Sequence of chain 26.A:
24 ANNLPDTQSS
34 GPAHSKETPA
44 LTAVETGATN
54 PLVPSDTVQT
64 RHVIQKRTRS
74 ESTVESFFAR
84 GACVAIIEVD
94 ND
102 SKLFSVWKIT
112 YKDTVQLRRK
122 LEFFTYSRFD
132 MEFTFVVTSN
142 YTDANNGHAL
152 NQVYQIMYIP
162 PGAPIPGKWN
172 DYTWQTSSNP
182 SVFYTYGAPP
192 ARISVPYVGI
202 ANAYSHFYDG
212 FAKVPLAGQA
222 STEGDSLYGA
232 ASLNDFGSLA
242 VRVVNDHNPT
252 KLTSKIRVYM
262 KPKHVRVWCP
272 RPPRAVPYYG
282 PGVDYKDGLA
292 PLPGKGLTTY

Binding-site contacts:
Ligand atom C14 contacts residue TYR159 of chain 26.A at 3.5 Å (hydrophobic).
Ligand atom C10 contacts residue TYR159 of chain 26.A at 3.5 Å (hydrophobic).
Ligand atom C12 contacts residue PHE134 of chain 26.A at 3.8 Å (hydrophobic).
Ligand atom O2 contacts residue VAL196 of chain 26.A at 3.4 Å.
Ligand atom C11 contacts residue ILE110 of chain 26.A at 3.8 Å (hydrophobic).
Ligand atom O3 contacts residue TYR112 of chain 26.A at 3.6 Å.
Ligand atom C3 contacts residue MET132 of chain 26.A at 3.7 Å (hydrophobic).
Ligand atom C4 contacts residue MET132 of chain 26.A at 3.8 Å (hydrophobic).
Ligand atom C16 contacts residue TYR159 of chain 26.A at 3.8 Å (hydrophobic).
Ligand atom CL3 contacts residue PHE134 of chain 26.A at 3.8 Å.
Ligand atom O1 contacts residue MET132 of chain 26.A at 3.7 Å.
Ligand atom C7 contacts residue MET132 of chain 26.A at 3.3 Å (hydrophobic).
Ligand atom C2 contacts residue PHE237 of chain 26.A at 3.6 Å (hydrophobic).
Ligand atom C20 contacts residue LEU240 of chain 26.A at 3.8 Å (hydrophobic).
Ligand atom CL2 contacts residue ILE25 of chain 26.C at 3.4 Å.
Ligand atom O1 contacts residue ILE110 of chain 26.A at 3.7 Å.
Ligand atom C6 contacts residue TYR112 of chain 26.A at 3.7 Å (hydrophobic).
Ligand atom C8 contacts residue MET132 of chain 26.A at 3.4 Å (hydrophobic).
Ligand atom C19 contacts residue LEU240 of chain 26.A at 3.8 Å (hydrophobic).
Ligand atom C16 contacts residue ALA24 of chain 26.C at 3.8 Å (hydrophobic).
Ligand atom C21 contacts residue TYR205 of chain 26.A at 3.8 Å (hydrophobic).
Ligand atom O1 contacts residue PHE237 of chain 26.A at 3.8 Å.
Ligand atom O3 contacts residue PHE130 of chain 26.A at 3.6 Å.
Ligand atom C9 contacts residue PHE237 of chain 26.A at 3.7 Å (hydrophobic).
Ligand atom C17 contacts residue ALA24 of chain 26.C at 3.7 Å (hydrophobic).
Ligand atom C21 contacts residue HIS207 of chain 26.A at 3.6 Å.
Ligand atom CL3 contacts residue LEU240 of chain 26.A at 3.8 Å.
Ligand atom C5 contacts residue TYR112 of chain 26.A at 3.5 Å (hydrophobic).
Ligand atom C17 contacts residue TYR159 of chain 26.A at 3.7 Å (hydrophobic).
Ligand atom CL2 contacts residue TYR159 of chain 26.A at 3.6 Å.
Ligand atom C13 contacts residue MET132 of chain 26.A at 3.4 Å (hydrophobic).
Ligand atom CL2 contacts residue ALA24 of chain 26.C at 3.5 Å.
Ligand atom C13 contacts residue ILE110 of chain 26.A at 3.7 Å (hydrophobic).
Ligand atom C13 contacts residue PHE134 of chain 26.A at 3.7 Å (hydrophobic).
Ligand atom C21 contacts residue SER128 of chain 26.A at 3.8 Å.
Ligand atom C9 contacts residue VAL199 of chain 26.A at 3.6 Å (hydrophobic).
Ligand atom C12 contacts residue ILE110 of chain 26.A at 3.8 Å (hydrophobic).
Ligand atom C20 contacts residue ILE194 of chain 26.A at 3.8 Å (hydrophobic).
Ligand atom C1 contacts residue TYR205 of chain 26.A at 3.8 Å (hydrophobic).
Ligand atom C7 contacts residue PHE237 of chain 26.A at 3.5 Å (hydrophobic).

Sequence of chain 26.C:
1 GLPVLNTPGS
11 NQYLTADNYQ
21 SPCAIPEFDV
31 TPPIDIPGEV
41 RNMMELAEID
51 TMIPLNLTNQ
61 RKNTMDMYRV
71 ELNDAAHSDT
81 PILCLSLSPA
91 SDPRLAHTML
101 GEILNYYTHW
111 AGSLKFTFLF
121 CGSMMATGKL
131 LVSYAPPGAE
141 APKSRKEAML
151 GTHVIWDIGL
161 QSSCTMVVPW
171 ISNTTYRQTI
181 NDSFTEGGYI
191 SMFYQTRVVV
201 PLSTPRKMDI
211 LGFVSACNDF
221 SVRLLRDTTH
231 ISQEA

A protein and the small-molecule ligand that binds it are described below.
Small molecule (SMILES): COc1ccc(OCc2ccc(COc3c(Cl)cccc3Cl)cc2)c(Cl)c1